Binding-site contacts:
Ligand atom C2 contacts residue ASN410 of chain 1.D at 2.5 Å.
Ligand atom C3 contacts residue ASN410 of chain 1.D at 3.7 Å.
Ligand atom C7 contacts residue THR411 of chain 1.D at 4.0 Å.
Ligand atom C7 contacts residue THR412 of chain 1.D at 3.2 Å.
Ligand atom O7 contacts residue THR411 of chain 1.D at 3.8 Å.
Ligand atom N2 contacts residue THR412 of chain 1.D at 4.1 Å.
Ligand atom C4 contacts residue ASN410 of chain 1.D at 4.2 Å.
Ligand atom N2 contacts residue ASN410 of chain 1.D at 2.7 Å (h-bond).
Ligand atom C8 contacts residue ASN410 of chain 1.D at 3.4 Å.
Ligand atom O5 contacts residue ASN410 of chain 1.D at 2.4 Å (h-bond).
Ligand atom O7 contacts residue THR412 of chain 1.D at 2.9 Å (h-bond).
Ligand atom C7 contacts residue ASN410 of chain 1.D at 3.8 Å.
Ligand atom N2 contacts residue THR411 of chain 1.D at 4.0 Å.
Ligand atom C1 contacts residue ASN410 of chain 1.D at 1.4 Å.
Ligand atom C5 contacts residue ASN410 of chain 1.D at 3.6 Å.
Ligand atom C8 contacts residue THR412 of chain 1.D at 3.5 Å.

Sequence of chain 1.D:
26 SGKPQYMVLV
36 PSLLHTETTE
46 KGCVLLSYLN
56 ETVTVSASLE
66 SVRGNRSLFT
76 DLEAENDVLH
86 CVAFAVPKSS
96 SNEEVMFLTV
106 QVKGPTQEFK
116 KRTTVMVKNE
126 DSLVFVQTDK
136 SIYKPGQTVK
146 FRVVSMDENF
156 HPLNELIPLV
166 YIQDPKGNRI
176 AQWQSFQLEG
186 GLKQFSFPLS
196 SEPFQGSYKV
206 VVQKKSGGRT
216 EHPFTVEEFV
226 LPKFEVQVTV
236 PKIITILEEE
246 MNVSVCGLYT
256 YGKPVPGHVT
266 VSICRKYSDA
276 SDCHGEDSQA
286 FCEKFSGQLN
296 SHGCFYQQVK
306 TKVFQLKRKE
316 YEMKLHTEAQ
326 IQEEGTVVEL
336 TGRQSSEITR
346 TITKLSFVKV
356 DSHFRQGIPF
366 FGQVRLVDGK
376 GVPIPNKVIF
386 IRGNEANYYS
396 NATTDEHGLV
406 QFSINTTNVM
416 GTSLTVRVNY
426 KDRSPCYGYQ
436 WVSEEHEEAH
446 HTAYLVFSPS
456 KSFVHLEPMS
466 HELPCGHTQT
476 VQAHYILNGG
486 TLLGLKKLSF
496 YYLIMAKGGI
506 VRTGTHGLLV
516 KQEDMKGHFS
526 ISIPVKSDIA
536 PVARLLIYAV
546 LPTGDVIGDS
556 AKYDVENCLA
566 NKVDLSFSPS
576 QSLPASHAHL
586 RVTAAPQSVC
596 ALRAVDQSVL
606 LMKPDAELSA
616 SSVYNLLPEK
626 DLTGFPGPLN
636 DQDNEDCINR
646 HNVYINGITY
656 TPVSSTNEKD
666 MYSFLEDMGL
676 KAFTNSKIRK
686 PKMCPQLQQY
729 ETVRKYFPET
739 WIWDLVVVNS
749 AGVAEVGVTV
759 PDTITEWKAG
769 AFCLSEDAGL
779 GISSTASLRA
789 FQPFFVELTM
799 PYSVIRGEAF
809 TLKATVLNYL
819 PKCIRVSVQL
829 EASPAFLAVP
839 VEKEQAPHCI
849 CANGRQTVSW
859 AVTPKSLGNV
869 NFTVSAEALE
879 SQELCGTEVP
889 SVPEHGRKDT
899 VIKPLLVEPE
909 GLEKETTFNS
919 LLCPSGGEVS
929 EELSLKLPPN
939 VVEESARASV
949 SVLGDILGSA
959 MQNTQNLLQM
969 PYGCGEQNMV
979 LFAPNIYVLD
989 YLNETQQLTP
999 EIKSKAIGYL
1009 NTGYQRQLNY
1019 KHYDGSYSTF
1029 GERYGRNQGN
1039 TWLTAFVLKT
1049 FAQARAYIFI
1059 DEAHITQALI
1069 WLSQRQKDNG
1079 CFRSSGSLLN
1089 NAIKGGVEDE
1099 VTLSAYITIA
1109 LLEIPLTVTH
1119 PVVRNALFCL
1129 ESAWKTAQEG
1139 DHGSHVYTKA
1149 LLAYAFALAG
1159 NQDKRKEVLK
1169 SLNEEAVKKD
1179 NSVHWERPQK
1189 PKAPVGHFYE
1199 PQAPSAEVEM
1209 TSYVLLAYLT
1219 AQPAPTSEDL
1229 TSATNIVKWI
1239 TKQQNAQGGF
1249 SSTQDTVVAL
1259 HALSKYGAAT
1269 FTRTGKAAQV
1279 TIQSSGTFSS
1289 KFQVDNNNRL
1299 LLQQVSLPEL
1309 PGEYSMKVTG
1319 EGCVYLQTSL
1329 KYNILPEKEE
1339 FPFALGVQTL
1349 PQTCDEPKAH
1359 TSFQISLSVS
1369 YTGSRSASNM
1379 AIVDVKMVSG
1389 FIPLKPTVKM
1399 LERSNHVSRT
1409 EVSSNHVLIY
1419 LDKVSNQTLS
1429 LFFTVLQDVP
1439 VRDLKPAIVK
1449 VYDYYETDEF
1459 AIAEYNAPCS

This small molecule binds to this protein.
Small molecule (SMILES): CC(=O)N[C@H]1[C@H](O[C@H]2[C@H](O)[C@@H](NC(C)=O)CO[C@@H]2CO)O[C@H](CO)[C@@H](O[C@@H]2O[C@H](CO)[C@@H](O)[C@H](O)[C@@H]2O)[C@@H]1O